This protein binds this small molecule.
Small molecule (SMILES): O=C(O)Cc1cccc2ccccc12

Sequence of chain 1.C:
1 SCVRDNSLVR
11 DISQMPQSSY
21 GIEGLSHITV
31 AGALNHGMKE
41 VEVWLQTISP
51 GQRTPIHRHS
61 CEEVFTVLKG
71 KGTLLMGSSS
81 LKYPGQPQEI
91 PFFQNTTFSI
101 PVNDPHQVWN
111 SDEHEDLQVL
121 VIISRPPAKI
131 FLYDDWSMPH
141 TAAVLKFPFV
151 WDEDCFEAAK

Binding-site contacts:
Ligand atom C1 contacts residue TRP151 of chain 1.C at 3.9 Å (hydrophobic).
Ligand atom C9 contacts residue GLN46 of chain 1.C at 4.1 Å.
Ligand atom O1 contacts residue GLU63 of chain 1.C at 3.3 Å (salt-bridge).
Ligand atom C8 contacts residue THR54 of chain 1.C at 4.1 Å.
Ligand atom C7 contacts residue THR54 of chain 1.C at 4.1 Å.
Ligand atom C10 contacts residue THR54 of chain 1.C at 3.5 Å.
Ligand atom C6 contacts residue PRO55 of chain 1.C at 3.9 Å (hydrophobic).
Ligand atom O1 contacts residue ZN1 of chain 1.M at 2.3 Å.
Ligand atom C5 contacts residue PHE149 of chain 1.C at 3.7 Å (hydrophobic).
Ligand atom O2 contacts residue HIS57 of chain 1.C at 3.6 Å.
Ligand atom C12 contacts residue HIS57 of chain 1.C at 3.6 Å.
Ligand atom C9 contacts residue LEU25 of chain 1.C at 3.9 Å (hydrophobic).
Ligand atom C3 contacts residue HIS57 of chain 1.C at 3.5 Å.
Ligand atom C5 contacts residue PRO55 of chain 1.C at 3.4 Å (hydrophobic).
Ligand atom C4 contacts residue PRO55 of chain 1.C at 4.1 Å (hydrophobic).
Ligand atom O1 contacts residue PHE65 of chain 1.C at 3.3 Å.
Ligand atom C9 contacts residue ILE48 of chain 1.C at 4.0 Å (hydrophobic).
Ligand atom C4 contacts residue PHE149 of chain 1.C at 4.0 Å (hydrophobic).
Ligand atom C12 contacts residue ZN1 of chain 1.M at 2.7 Å.
Ligand atom O1 contacts residue HIS106 of chain 1.C at 3.7 Å.
Ligand atom O1 contacts residue HIS57 of chain 1.C at 3.2 Å (h-bond).
Ligand atom C12 contacts residue PHE65 of chain 1.C at 3.9 Å (hydrophobic).
Ligand atom O2 contacts residue TRP44 of chain 1.C at 3.5 Å.
Ligand atom C7 contacts residue PRO55 of chain 1.C at 3.9 Å (hydrophobic).
Ligand atom O2 contacts residue GLU63 of chain 1.C at 2.5 Å (salt-bridge).
Ligand atom C11 contacts residue TRP44 of chain 1.C at 3.8 Å (hydrophobic).
Ligand atom C6 contacts residue THR54 of chain 1.C at 3.9 Å.
Ligand atom C8 contacts residue LEU25 of chain 1.C at 4.0 Å (hydrophobic).
Ligand atom C9 contacts residue THR54 of chain 1.C at 3.8 Å.
Ligand atom C4 contacts residue HIS57 of chain 1.C at 3.9 Å.
Ligand atom C8 contacts residue ILE48 of chain 1.C at 4.1 Å (hydrophobic).
Ligand atom C3 contacts residue TRP151 of chain 1.C at 4.0 Å (hydrophobic).
Ligand atom C10 contacts residue GLN46 of chain 1.C at 3.5 Å.
Ligand atom C1 contacts residue THR54 of chain 1.C at 3.6 Å.
Ligand atom C12 contacts residue GLU63 of chain 1.C at 3.2 Å.
Ligand atom C2 contacts residue TRP151 of chain 1.C at 3.9 Å (hydrophobic).
Ligand atom O2 contacts residue HIS59 of chain 1.C at 3.4 Å (h-bond).
Ligand atom C11 contacts residue GLN46 of chain 1.C at 4.0 Å.
Ligand atom C6 contacts residue TRP151 of chain 1.C at 4.1 Å (hydrophobic).
Ligand atom O2 contacts residue ZN1 of chain 1.M at 2.5 Å.